Binding-site contacts:
Ligand atom C1 contacts residue ASN216 of chain 1.B at 3.9 Å.
Ligand atom O7 contacts residue THR218 of chain 1.B at 4.1 Å.
Ligand atom C5 contacts residue ASN288 of chain 1.B at 3.5 Å.
Ligand atom C5 contacts residue ASN216 of chain 1.B at 4.3 Å.
Ligand atom C6 contacts residue ASN288 of chain 1.B at 3.5 Å.
Ligand atom O5 contacts residue ASN288 of chain 1.B at 2.5 Å (h-bond).
Ligand atom N2 contacts residue SER290 of chain 1.B at 4.1 Å.
Ligand atom C6 contacts residue ASP214 of chain 1.B at 4.5 Å.
Ligand atom O6 contacts residue TYR215 of chain 1.B at 3.7 Å.
Ligand atom C1 contacts residue SER290 of chain 1.B at 4.2 Å.
Ligand atom O7 contacts residue ASN288 of chain 1.B at 3.6 Å.
Ligand atom C1 contacts residue ALA291 of chain 1.B at 4.1 Å (hydrophobic).
Ligand atom C8 contacts residue ASN288 of chain 1.B at 3.6 Å.
Ligand atom C6 contacts residue TYR215 of chain 1.B at 3.8 Å (hydrophobic).
Ligand atom C2 contacts residue ASN288 of chain 1.B at 2.5 Å.
Ligand atom O5 contacts residue ASN216 of chain 1.B at 3.9 Å.
Ligand atom O5 contacts residue ALA291 of chain 1.B at 3.5 Å.
Ligand atom O6 contacts residue NAG1 of chain 1.D at 3.2 Å (h-bond).
Ligand atom C7 contacts residue ASN288 of chain 1.B at 3.2 Å.
Ligand atom C5 contacts residue ALA291 of chain 1.B at 4.4 Å (hydrophobic).
Ligand atom C3 contacts residue ASN288 of chain 1.B at 3.8 Å.
Ligand atom O6 contacts residue NAG2 of chain 1.D at 4.0 Å.
Ligand atom C4 contacts residue ASN216 of chain 1.B at 4.3 Å.
Ligand atom O6 contacts residue ASN216 of chain 1.B at 3.6 Å.
Ligand atom N2 contacts residue ASN288 of chain 1.B at 2.9 Å (h-bond).
Ligand atom C6 contacts residue NAG2 of chain 1.D at 4.3 Å.
Ligand atom C8 contacts residue LEU217 of chain 1.B at 3.7 Å (hydrophobic).
Ligand atom C4 contacts residue ASN288 of chain 1.B at 4.1 Å.
Ligand atom C2 contacts residue ASN216 of chain 1.B at 3.9 Å.
Ligand atom O7 contacts residue SER290 of chain 1.B at 4.4 Å.
Ligand atom C6 contacts residue NAG1 of chain 1.D at 3.3 Å.
Ligand atom C8 contacts residue LYS287 of chain 1.B at 4.5 Å.
Ligand atom C8 contacts residue THR218 of chain 1.B at 3.9 Å.
Ligand atom C7 contacts residue ASN216 of chain 1.B at 4.5 Å.
Ligand atom C8 contacts residue ASN216 of chain 1.B at 3.3 Å.
Ligand atom C1 contacts residue ASN288 of chain 1.B at 1.4 Å.
Ligand atom O6 contacts residue ASP214 of chain 1.B at 3.3 Å (salt-bridge).
Ligand atom C6 contacts residue ASN216 of chain 1.B at 3.4 Å.

Sequence of chain 1.B:
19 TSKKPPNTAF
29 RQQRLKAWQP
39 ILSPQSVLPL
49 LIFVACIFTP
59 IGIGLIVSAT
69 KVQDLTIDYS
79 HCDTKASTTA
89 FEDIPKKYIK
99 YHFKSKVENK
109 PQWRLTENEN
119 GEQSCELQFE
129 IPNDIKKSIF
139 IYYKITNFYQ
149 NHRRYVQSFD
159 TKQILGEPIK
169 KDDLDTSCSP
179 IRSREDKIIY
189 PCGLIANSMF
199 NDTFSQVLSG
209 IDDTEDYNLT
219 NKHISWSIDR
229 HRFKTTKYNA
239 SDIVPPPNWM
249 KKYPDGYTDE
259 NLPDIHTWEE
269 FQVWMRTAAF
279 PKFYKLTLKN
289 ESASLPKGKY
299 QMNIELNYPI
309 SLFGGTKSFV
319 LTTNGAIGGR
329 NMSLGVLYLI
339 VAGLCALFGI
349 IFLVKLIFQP

This small molecule binds to this protein.
Small molecule (SMILES): CC(=O)N[C@H]1[C@H](O[C@H]2[C@H](O)[C@@H](NC(C)=O)CO[C@@H]2CO)O[C@H](CO)[C@@H](O[C@@H]2O[C@H](CO)[C@@H](O)[C@H](O[C@@H]3O[C@H](CO)[C@@H](O)[C@H](O)[C@@H]3O)[C@@H]2O)[C@@H]1O